Sequence of chain 1.I:
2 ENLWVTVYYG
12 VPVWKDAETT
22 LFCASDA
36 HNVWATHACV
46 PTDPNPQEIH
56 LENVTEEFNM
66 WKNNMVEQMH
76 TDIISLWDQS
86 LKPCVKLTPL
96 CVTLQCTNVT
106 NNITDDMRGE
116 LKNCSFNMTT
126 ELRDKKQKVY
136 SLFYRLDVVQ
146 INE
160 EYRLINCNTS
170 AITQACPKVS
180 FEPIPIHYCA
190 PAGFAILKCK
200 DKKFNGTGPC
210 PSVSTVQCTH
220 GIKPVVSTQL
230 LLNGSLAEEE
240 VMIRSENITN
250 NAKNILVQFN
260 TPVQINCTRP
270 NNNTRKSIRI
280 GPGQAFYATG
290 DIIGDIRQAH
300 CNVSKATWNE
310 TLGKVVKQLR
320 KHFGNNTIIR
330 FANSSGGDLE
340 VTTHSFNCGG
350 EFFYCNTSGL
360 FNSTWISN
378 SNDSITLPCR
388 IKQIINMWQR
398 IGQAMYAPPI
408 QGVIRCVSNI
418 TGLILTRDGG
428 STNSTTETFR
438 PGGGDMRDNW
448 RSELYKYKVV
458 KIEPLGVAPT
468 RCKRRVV

Binding-site contacts:
Ligand atom O6 contacts residue LEU235 of chain 1.I at 3.7 Å.
Ligand atom O5 contacts residue PRO261 of chain 1.I at 3.6 Å.
Ligand atom O6 contacts residue PRO261 of chain 1.I at 4.2 Å.
Ligand atom C5 contacts residue PRO261 of chain 1.I at 4.3 Å (hydrophobic).
Ligand atom C4 contacts residue ASN416 of chain 1.I at 4.2 Å.
Ligand atom O5 contacts residue ASN416 of chain 1.I at 2.3 Å (h-bond).
Ligand atom C7 contacts residue ASN232 of chain 1.I at 3.9 Å.
Ligand atom C8 contacts residue ASN232 of chain 1.I at 3.4 Å.
Ligand atom C3 contacts residue ASN416 of chain 1.I at 3.8 Å.
Ligand atom O7 contacts residue ASN416 of chain 1.I at 3.5 Å (h-bond).
Ligand atom C8 contacts residue NAG1 of chain 1.YA at 3.4 Å.
Ligand atom C7 contacts residue ASN416 of chain 1.I at 3.4 Å.
Ligand atom C5 contacts residue ASN416 of chain 1.I at 3.6 Å.
Ligand atom C2 contacts residue ASN416 of chain 1.I at 2.4 Å.
Ligand atom N2 contacts residue ASN416 of chain 1.I at 2.9 Å (h-bond).
Ligand atom C1 contacts residue PRO261 of chain 1.I at 4.4 Å (hydrophobic).
Ligand atom C1 contacts residue ASN416 of chain 1.I at 1.4 Å.
Ligand atom O7 contacts residue ASN232 of chain 1.I at 4.0 Å.
Ligand atom C6 contacts residue PRO261 of chain 1.I at 3.9 Å (hydrophobic).

This small molecule binds to this protein.
Small molecule (SMILES): CC(=O)N[C@H]1[C@H](O[C@H]2[C@H](O)[C@@H](NC(C)=O)CO[C@@H]2CO)O[C@H](CO)[C@@H](O)[C@@H]1O